Sequence of chain 1.A:
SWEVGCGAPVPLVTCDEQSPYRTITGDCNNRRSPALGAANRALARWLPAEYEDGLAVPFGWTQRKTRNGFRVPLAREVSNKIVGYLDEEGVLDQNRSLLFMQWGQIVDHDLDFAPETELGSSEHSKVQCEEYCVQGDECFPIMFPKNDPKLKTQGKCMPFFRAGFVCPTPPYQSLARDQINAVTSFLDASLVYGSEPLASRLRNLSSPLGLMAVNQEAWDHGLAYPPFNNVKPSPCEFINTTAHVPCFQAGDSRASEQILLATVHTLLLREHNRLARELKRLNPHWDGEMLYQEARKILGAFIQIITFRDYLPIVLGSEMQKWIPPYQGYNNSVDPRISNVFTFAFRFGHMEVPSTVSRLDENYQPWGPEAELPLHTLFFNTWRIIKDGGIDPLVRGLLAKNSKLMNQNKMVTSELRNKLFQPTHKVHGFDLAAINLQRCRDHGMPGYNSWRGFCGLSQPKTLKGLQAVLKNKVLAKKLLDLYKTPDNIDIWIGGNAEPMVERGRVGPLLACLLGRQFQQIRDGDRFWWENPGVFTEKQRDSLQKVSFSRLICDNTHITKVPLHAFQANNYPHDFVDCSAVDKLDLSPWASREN

Binding-site contacts:
Ligand atom C7 contacts residue GLN217 of chain 1.A at 4.5 Å.
Ligand atom O5 contacts residue ASN205 of chain 1.A at 2.3 Å (h-bond).
Ligand atom C7 contacts residue ASN205 of chain 1.A at 3.3 Å.
Ligand atom O7 contacts residue ASN205 of chain 1.A at 4.0 Å.
Ligand atom C4 contacts residue ASN205 of chain 1.A at 4.3 Å.
Ligand atom O7 contacts residue ALA214 of chain 1.A at 3.5 Å.
Ligand atom C8 contacts residue ALA214 of chain 1.A at 3.7 Å (hydrophobic).
Ligand atom C8 contacts residue VAL215 of chain 1.A at 3.8 Å (hydrophobic).
Ligand atom O5 contacts residue SER208 of chain 1.A at 3.7 Å.
Ligand atom O7 contacts residue VAL215 of chain 1.A at 2.9 Å (h-bond).
Ligand atom C5 contacts residue SER208 of chain 1.A at 4.3 Å.
Ligand atom C3 contacts residue ASN205 of chain 1.A at 4.0 Å.
Ligand atom C1 contacts residue SER208 of chain 1.A at 4.4 Å.
Ligand atom C7 contacts residue VAL215 of chain 1.A at 3.8 Å (hydrophobic).
Ligand atom C6 contacts residue SER208 of chain 1.A at 4.2 Å.
Ligand atom C3 contacts residue GLN217 of chain 1.A at 4.4 Å.
Ligand atom C8 contacts residue GLN217 of chain 1.A at 4.4 Å.
Ligand atom O3 contacts residue GLN217 of chain 1.A at 3.2 Å (h-bond).
Ligand atom C5 contacts residue ASN205 of chain 1.A at 3.5 Å.
Ligand atom N2 contacts residue ASN205 of chain 1.A at 2.7 Å (h-bond).
Ligand atom C8 contacts residue ASN205 of chain 1.A at 3.6 Å.
Ligand atom C1 contacts residue ASN205 of chain 1.A at 1.4 Å.
Ligand atom O6 contacts residue TRP220 of chain 1.A at 3.6 Å.
Ligand atom C2 contacts residue ASN205 of chain 1.A at 2.8 Å.
Ligand atom C6 contacts residue TRP220 of chain 1.A at 4.3 Å (hydrophobic).
Ligand atom C7 contacts residue ALA214 of chain 1.A at 4.0 Å (hydrophobic).

This small molecule binds to this protein.
Small molecule (SMILES): CC(=O)N[C@H]1[C@H](O[C@H]2[C@H](O)[C@@H](NC(C)=O)CO[C@@H]2CO)O[C@H](CO)[C@@H](O[C@@H]2O[C@H](CO)[C@@H](O)[C@H](O)[C@@H]2O)[C@@H]1O